Sequence of chain 1.C:
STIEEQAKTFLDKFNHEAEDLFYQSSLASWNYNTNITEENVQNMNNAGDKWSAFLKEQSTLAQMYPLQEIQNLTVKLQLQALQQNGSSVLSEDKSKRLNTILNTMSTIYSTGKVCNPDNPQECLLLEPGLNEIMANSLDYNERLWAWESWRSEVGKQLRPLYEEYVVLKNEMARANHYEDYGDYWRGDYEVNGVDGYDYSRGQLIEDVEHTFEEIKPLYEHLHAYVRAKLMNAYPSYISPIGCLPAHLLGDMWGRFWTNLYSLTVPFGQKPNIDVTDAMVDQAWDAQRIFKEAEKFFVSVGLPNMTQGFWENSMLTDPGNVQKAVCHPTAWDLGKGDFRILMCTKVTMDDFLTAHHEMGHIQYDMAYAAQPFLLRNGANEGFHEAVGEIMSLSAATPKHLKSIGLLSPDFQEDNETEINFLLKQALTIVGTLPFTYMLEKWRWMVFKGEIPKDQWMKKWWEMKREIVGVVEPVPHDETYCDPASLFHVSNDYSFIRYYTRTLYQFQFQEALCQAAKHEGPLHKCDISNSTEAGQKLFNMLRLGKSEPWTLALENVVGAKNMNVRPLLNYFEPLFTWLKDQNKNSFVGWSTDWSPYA

This small molecule binds to this protein.
Small molecule (SMILES): CC(=O)N[C@@H]1[C@@H](O)[C@H](O)[C@@H](CO)O[C@H]1O

Binding-site contacts:
Ligand atom N2 contacts residue GLN63 of chain 1.C at 3.8 Å.
Ligand atom O5 contacts residue ASN85 of chain 1.C at 2.4 Å (h-bond).
Ligand atom C2 contacts residue ASN85 of chain 1.C at 2.5 Å.
Ligand atom O7 contacts residue VAL89 of chain 1.C at 3.8 Å.
Ligand atom C1 contacts residue ASN85 of chain 1.C at 1.4 Å.
Ligand atom C7 contacts residue ASN85 of chain 1.C at 3.1 Å.
Ligand atom O7 contacts residue ALA175 of chain 1.C at 3.7 Å.
Ligand atom C1 contacts residue SER88 of chain 1.C at 4.4 Å.
Ligand atom C5 contacts residue ASN85 of chain 1.C at 3.7 Å.
Ligand atom C3 contacts residue GLN63 of chain 1.C at 3.8 Å.
Ligand atom C4 contacts residue ASN85 of chain 1.C at 4.2 Å.
Ligand atom O7 contacts residue ASN85 of chain 1.C at 3.0 Å (h-bond).
Ligand atom C8 contacts residue GLN63 of chain 1.C at 4.4 Å.
Ligand atom O3 contacts residue GLN63 of chain 1.C at 4.0 Å.
Ligand atom C8 contacts residue ASN85 of chain 1.C at 4.3 Å.
Ligand atom N2 contacts residue ASN85 of chain 1.C at 2.9 Å (h-bond).
Ligand atom O5 contacts residue SER88 of chain 1.C at 4.1 Å.
Ligand atom C1 contacts residue VAL89 of chain 1.C at 4.5 Å (hydrophobic).
Ligand atom C3 contacts residue ASN85 of chain 1.C at 3.8 Å.
Ligand atom O7 contacts residue ASN176 of chain 1.C at 3.9 Å.
Ligand atom C2 contacts residue GLN63 of chain 1.C at 4.3 Å.